Sequence of chain 1.H:
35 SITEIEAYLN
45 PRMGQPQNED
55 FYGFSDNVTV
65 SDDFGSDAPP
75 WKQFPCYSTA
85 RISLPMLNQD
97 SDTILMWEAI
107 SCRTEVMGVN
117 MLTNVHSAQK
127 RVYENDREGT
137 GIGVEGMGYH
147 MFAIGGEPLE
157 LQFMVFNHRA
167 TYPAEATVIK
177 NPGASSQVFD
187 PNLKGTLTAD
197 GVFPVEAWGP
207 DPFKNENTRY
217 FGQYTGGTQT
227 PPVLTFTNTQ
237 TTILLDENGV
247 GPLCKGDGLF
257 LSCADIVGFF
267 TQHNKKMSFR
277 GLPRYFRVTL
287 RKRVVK

Binding-site contacts:
Ligand atom C11 contacts residue ASP71 of chain 1.I at 3.6 Å.
Ligand atom C11 contacts residue THR63 of chain 1.I at 3.6 Å.
Ligand atom O7 contacts residue SER65 of chain 1.I at 3.9 Å.
Ligand atom C6 contacts residue THR63 of chain 1.I at 3.8 Å.
Ligand atom O9 contacts residue ASP66 of chain 1.I at 3.8 Å.
Ligand atom C8 contacts residue VAL64 of chain 1.I at 3.9 Å (hydrophobic).
Ligand atom C9 contacts residue VAL64 of chain 1.I at 3.3 Å (hydrophobic).
Ligand atom O10 contacts residue ALA72 of chain 1.I at 3.0 Å (h-bond).
Ligand atom C4 contacts residue THR63 of chain 1.I at 4.4 Å.
Ligand atom C10 contacts residue SER65 of chain 1.I at 3.9 Å.
Ligand atom O7 contacts residue VAL64 of chain 1.I at 3.4 Å (h-bond).
Ligand atom O1A contacts residue PRO74 of chain 1.I at 4.1 Å.
Ligand atom C10 contacts residue ALA72 of chain 1.I at 3.2 Å (hydrophobic).
Ligand atom C5 contacts residue ALA72 of chain 1.I at 4.0 Å (hydrophobic).
Ligand atom C10 contacts residue ASP71 of chain 1.I at 4.3 Å.
Ligand atom O10 contacts residue SER65 of chain 1.I at 3.4 Å.
Ligand atom C11 contacts residue VAL64 of chain 1.I at 4.1 Å (hydrophobic).
Ligand atom N5 contacts residue PRO74 of chain 1.I at 4.1 Å.
Ligand atom O9 contacts residue VAL64 of chain 1.I at 3.9 Å.
Ligand atom C11 contacts residue SER65 of chain 1.I at 3.6 Å.
Ligand atom C9 contacts residue ARG127 of chain 1.H at 4.1 Å.
Ligand atom C10 contacts residue THR63 of chain 1.I at 4.0 Å.
Ligand atom C10 contacts residue VAL64 of chain 1.I at 4.3 Å (hydrophobic).
Ligand atom O1B contacts residue THR63 of chain 1.I at 3.9 Å.
Ligand atom C11 contacts residue HIS122 of chain 1.H at 4.0 Å.
Ligand atom C7 contacts residue VAL64 of chain 1.I at 3.4 Å (hydrophobic).
Ligand atom C10 contacts residue PRO73 of chain 1.I at 4.2 Å (hydrophobic).
Ligand atom C11 contacts residue PRO73 of chain 1.I at 3.9 Å (hydrophobic).
Ligand atom N5 contacts residue THR63 of chain 1.I at 3.1 Å (h-bond).
Ligand atom O8 contacts residue THR63 of chain 1.I at 3.6 Å.
Ligand atom C11 contacts residue ALA72 of chain 1.I at 3.6 Å (hydrophobic).
Ligand atom C5 contacts residue THR63 of chain 1.I at 3.9 Å.
Ligand atom O10 contacts residue ASP71 of chain 1.I at 3.8 Å.
Ligand atom O4 contacts residue ALA72 of chain 1.I at 2.6 Å (h-bond).
Ligand atom C7 contacts residue THR63 of chain 1.I at 4.0 Å.
Ligand atom C4 contacts residue PRO74 of chain 1.I at 3.9 Å (hydrophobic).
Ligand atom O4 contacts residue PRO74 of chain 1.I at 4.0 Å.
Ligand atom C4 contacts residue ALA72 of chain 1.I at 3.6 Å (hydrophobic).
Ligand atom O10 contacts residue SER70 of chain 1.I at 3.9 Å.
Ligand atom N5 contacts residue ALA72 of chain 1.I at 3.5 Å (h-bond).

A small-molecule ligand and the protein it binds are described below.
Small molecule (SMILES): CC(=O)N[C@H]1[C@H]([C@H](O)[C@H](O)CO)O[C@@](O[C@@H]2[C@@H](O)[C@H](O)O[C@H](CO)[C@@H]2O)(C(=O)O)C[C@@H]1O

Sequence of chain 1.I:
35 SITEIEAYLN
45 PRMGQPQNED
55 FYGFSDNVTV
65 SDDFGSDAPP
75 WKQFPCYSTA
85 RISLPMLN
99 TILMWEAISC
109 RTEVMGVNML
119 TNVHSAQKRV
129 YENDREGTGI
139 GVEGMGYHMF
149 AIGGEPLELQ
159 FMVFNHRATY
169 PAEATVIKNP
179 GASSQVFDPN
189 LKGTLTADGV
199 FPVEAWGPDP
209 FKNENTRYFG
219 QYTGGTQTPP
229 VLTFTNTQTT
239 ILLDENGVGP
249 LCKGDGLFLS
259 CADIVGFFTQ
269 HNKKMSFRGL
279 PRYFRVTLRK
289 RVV